Sequence of chain 1.A:
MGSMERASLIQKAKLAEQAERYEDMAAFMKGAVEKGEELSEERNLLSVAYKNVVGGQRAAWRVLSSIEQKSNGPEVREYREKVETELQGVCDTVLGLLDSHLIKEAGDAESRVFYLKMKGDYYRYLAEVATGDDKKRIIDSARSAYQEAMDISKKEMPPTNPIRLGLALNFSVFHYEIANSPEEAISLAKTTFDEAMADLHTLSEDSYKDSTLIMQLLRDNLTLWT

Binding-site contacts:
Ligand atom P contacts residue ARG134 of chain 1.A at 3.7 Å.
Ligand atom C contacts residue ASN55 of chain 1.A at 3.4 Å.
Ligand atom CG2 contacts residue UWK1 of chain 1.C at 3.6 Å.
Ligand atom CB contacts residue ASN55 of chain 1.A at 3.3 Å.
Ligand atom CA contacts residue ASN231 of chain 1.A at 3.3 Å.
Ligand atom O contacts residue LYS54 of chain 1.A at 3.6 Å.
Ligand atom C contacts residue ASN231 of chain 1.A at 3.5 Å.
Ligand atom O contacts residue VAL183 of chain 1.A at 3.6 Å.
Ligand atom O contacts residue ASN231 of chain 1.A at 2.9 Å (h-bond).
Ligand atom CB contacts residue ASN180 of chain 1.A at 3.2 Å.
Ligand atom CA contacts residue GLU19 of chain 1.A at 3.4 Å.
Ligand atom O contacts residue GLU187 of chain 1.A at 3.3 Å (salt-bridge).
Ligand atom N contacts residue ASN180 of chain 1.A at 2.9 Å (h-bond).
Ligand atom O3P contacts residue TYR135 of chain 1.A at 2.6 Å (h-bond).
Ligand atom O2P contacts residue ARG134 of chain 1.A at 2.8 Å (salt-bridge).
Ligand atom CA contacts residue ASN55 of chain 1.A at 3.4 Å.
Ligand atom CA contacts residue ASN180 of chain 1.A at 3.4 Å.
Ligand atom OG contacts residue LEU48 of chain 1.A at 3.5 Å.
Ligand atom O contacts residue VAL51 of chain 1.A at 3.6 Å.
Ligand atom N contacts residue LEU234 of chain 1.A at 3.3 Å.
Ligand atom CB contacts residue GLU187 of chain 1.A at 3.2 Å.
Ligand atom C contacts residue GLU19 of chain 1.A at 3.6 Å.
Ligand atom O1P contacts residue ARG61 of chain 1.A at 2.9 Å (salt-bridge).
Ligand atom N contacts residue ASN231 of chain 1.A at 2.8 Å (h-bond).
Ligand atom P contacts residue ARG61 of chain 1.A at 3.6 Å.
Ligand atom O2P contacts residue ARG61 of chain 1.A at 2.9 Å (salt-bridge).
Ligand atom NE contacts residue ASN55 of chain 1.A at 3.2 Å (h-bond).
Ligand atom O contacts residue VAL51 of chain 1.A at 3.6 Å.
Ligand atom CB contacts residue TRP235 of chain 1.A at 3.4 Å (hydrophobic).
Ligand atom O3P contacts residue ARG134 of chain 1.A at 3.0 Å (salt-bridge).
Ligand atom CA contacts residue GLU19 of chain 1.A at 3.7 Å.
Ligand atom N contacts residue LEU179 of chain 1.A at 3.5 Å.
Ligand atom N contacts residue GLU19 of chain 1.A at 2.6 Å (salt-bridge).
Ligand atom O contacts residue ASN55 of chain 1.A at 2.8 Å (h-bond).
Ligand atom C contacts residue ASN180 of chain 1.A at 3.6 Å.
Ligand atom NH1 contacts residue GLY58 of chain 1.A at 3.6 Å.
Ligand atom CG1 contacts residue GLY176 of chain 1.A at 3.7 Å.
Ligand atom NH2 contacts residue ASN55 of chain 1.A at 3.3 Å (h-bond).
Ligand atom CB contacts residue GLU19 of chain 1.A at 2.9 Å.
Ligand atom OG contacts residue GLU19 of chain 1.A at 3.6 Å.

A small-molecule ligand and the protein it binds are described below.
Small molecule (SMILES): CC[C@H](C)[C@H](NC(=O)[C@H](COP(=O)(O)O)NC(=O)CNC(=O)[C@H](C)N)C(=O)N1CCC[C@H]1C(=O)NCC(=O)N[C@@H](CCCN=C(N)N)C(=O)N[C@@H](C)C(=O)N[C@@H](CO)C(=O)O